Sequence of chain 1.I:
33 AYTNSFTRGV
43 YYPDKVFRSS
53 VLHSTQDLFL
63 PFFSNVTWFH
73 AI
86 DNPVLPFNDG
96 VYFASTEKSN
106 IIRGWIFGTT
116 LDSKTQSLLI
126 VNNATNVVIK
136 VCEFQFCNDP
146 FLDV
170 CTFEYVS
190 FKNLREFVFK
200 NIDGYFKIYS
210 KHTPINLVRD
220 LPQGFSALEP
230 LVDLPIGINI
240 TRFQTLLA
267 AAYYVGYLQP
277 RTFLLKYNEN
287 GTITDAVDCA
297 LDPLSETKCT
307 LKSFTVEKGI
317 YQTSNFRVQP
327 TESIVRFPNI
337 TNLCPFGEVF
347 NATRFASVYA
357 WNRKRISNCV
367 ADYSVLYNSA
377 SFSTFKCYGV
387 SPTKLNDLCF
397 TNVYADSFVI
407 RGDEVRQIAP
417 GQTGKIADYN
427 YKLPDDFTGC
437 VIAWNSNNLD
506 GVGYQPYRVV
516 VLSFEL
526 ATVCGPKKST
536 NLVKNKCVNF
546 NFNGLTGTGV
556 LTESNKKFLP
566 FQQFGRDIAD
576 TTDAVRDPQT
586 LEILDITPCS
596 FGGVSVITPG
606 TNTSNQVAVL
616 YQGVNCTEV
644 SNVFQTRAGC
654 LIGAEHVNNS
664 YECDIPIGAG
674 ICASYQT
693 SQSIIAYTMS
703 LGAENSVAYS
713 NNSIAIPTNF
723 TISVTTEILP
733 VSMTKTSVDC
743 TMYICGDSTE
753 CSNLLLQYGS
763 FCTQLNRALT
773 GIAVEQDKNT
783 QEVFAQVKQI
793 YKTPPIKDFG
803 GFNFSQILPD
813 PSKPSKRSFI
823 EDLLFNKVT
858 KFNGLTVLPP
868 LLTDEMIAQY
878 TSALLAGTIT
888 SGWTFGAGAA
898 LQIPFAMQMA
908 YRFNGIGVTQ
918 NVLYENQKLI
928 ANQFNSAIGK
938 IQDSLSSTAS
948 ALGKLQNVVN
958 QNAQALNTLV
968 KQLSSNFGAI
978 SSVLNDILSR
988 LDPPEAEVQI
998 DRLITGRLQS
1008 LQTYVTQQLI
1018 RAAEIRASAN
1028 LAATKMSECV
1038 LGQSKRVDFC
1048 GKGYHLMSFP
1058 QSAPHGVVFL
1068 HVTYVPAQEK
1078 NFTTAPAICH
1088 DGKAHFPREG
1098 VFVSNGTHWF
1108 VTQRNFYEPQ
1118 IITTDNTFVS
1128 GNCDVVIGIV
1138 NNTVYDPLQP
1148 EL

Binding-site contacts:
Ligand atom C7 contacts residue ASN1102 of chain 1.I at 3.1 Å.
Ligand atom C1 contacts residue HIS1105 of chain 1.I at 4.0 Å.
Ligand atom C5 contacts residue THR1104 of chain 1.I at 3.9 Å.
Ligand atom C4 contacts residue ASN1102 of chain 1.I at 4.2 Å.
Ligand atom C1 contacts residue THR1104 of chain 1.I at 3.5 Å.
Ligand atom C2 contacts residue THR1104 of chain 1.I at 4.1 Å.
Ligand atom C6 contacts residue HIS1105 of chain 1.I at 4.1 Å.
Ligand atom N2 contacts residue THR1104 of chain 1.I at 3.6 Å.
Ligand atom O5 contacts residue THR1104 of chain 1.I at 4.1 Å.
Ligand atom C1 contacts residue ASN1102 of chain 1.I at 1.4 Å.
Ligand atom C8 contacts residue ASN1102 of chain 1.I at 3.5 Å.
Ligand atom C3 contacts residue THR1104 of chain 1.I at 3.9 Å.
Ligand atom O7 contacts residue ASN1102 of chain 1.I at 2.9 Å (h-bond).
Ligand atom N2 contacts residue ASN1102 of chain 1.I at 2.9 Å (h-bond).
Ligand atom O5 contacts residue ASN1102 of chain 1.I at 2.4 Å (h-bond).
Ligand atom C2 contacts residue ASN1102 of chain 1.I at 2.5 Å.
Ligand atom C4 contacts residue THR1104 of chain 1.I at 4.4 Å.
Ligand atom O5 contacts residue HIS1105 of chain 1.I at 3.6 Å.
Ligand atom C5 contacts residue ASN1102 of chain 1.I at 3.7 Å.
Ligand atom C5 contacts residue HIS1105 of chain 1.I at 3.9 Å.
Ligand atom C3 contacts residue ASN1102 of chain 1.I at 3.8 Å.

This protein binds this small molecule.
Small molecule (SMILES): CC(=O)N[C@@H]1[C@@H](O)[C@H](O)[C@@H](CO)O[C@H]1O